The protein below binds the small molecule below.
Small molecule (SMILES): NC(=O)CC[C@H](N)C(=O)O

Sequence of chain 1.A:
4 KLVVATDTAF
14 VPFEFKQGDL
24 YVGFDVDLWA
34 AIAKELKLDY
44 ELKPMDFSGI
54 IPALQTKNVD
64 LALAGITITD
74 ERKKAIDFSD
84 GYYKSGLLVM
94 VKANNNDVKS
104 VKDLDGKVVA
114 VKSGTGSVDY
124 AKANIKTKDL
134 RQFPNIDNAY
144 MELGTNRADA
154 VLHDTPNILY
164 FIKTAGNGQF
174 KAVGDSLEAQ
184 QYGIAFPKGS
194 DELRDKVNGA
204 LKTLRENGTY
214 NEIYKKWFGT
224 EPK

Binding-site contacts:
Ligand atom OE1 contacts residue PHE13 of chain 1.A at 3.3 Å.
Ligand atom C contacts residue GLY119 of chain 1.A at 3.9 Å.
Ligand atom N contacts residue ASP157 of chain 1.A at 2.8 Å (salt-bridge).
Ligand atom CD contacts residue ASP10 of chain 1.A at 4.0 Å.
Ligand atom OE1 contacts residue HIS156 of chain 1.A at 2.8 Å (h-bond).
Ligand atom N contacts residue GLY68 of chain 1.A at 2.8 Å (h-bond).
Ligand atom CD contacts residue HIS156 of chain 1.A at 3.6 Å.
Ligand atom CG contacts residue ASP157 of chain 1.A at 3.7 Å.
Ligand atom O contacts residue GLY119 of chain 1.A at 2.9 Å (h-bond).
Ligand atom CB contacts residue GLY68 of chain 1.A at 3.6 Å.
Ligand atom CD contacts residue PHE50 of chain 1.A at 4.1 Å (hydrophobic).
Ligand atom NE2 contacts residue LYS115 of chain 1.A at 3.6 Å.
Ligand atom OE1 contacts residue THR118 of chain 1.A at 4.2 Å.
Ligand atom CG contacts residue HIS156 of chain 1.A at 3.6 Å.
Ligand atom CD contacts residue LYS115 of chain 1.A at 3.5 Å.
Ligand atom N contacts residue THR70 of chain 1.A at 3.0 Å (h-bond).
Ligand atom CB contacts residue PHE50 of chain 1.A at 3.6 Å (hydrophobic).
Ligand atom NE2 contacts residue ALA67 of chain 1.A at 3.1 Å (h-bond).
Ligand atom O contacts residue THR118 of chain 1.A at 3.2 Å.
Ligand atom OE1 contacts residue LYS115 of chain 1.A at 2.7 Å (salt-bridge).
Ligand atom CG contacts residue GLY68 of chain 1.A at 4.0 Å.
Ligand atom NE2 contacts residue PHE13 of chain 1.A at 3.5 Å.
Ligand atom C contacts residue ARG75 of chain 1.A at 3.6 Å.
Ligand atom CA contacts residue ASP157 of chain 1.A at 3.7 Å.
Ligand atom N contacts residue GLN183 of chain 1.A at 4.1 Å.
Ligand atom C contacts residue PHE50 of chain 1.A at 3.6 Å (hydrophobic).
Ligand atom O contacts residue ARG75 of chain 1.A at 2.9 Å (salt-bridge).
Ligand atom CB contacts residue ALA67 of chain 1.A at 4.0 Å (hydrophobic).
Ligand atom CD contacts residue PHE13 of chain 1.A at 3.5 Å (hydrophobic).
Ligand atom N contacts residue TYR185 of chain 1.A at 3.6 Å.
Ligand atom OE1 contacts residue ASP10 of chain 1.A at 4.1 Å.
Ligand atom CD contacts residue ALA67 of chain 1.A at 4.1 Å (hydrophobic).
Ligand atom CG contacts residue ALA67 of chain 1.A at 4.2 Å (hydrophobic).
Ligand atom CA contacts residue THR70 of chain 1.A at 3.8 Å.
Ligand atom NE2 contacts residue PHE50 of chain 1.A at 3.4 Å.
Ligand atom NE2 contacts residue ASP10 of chain 1.A at 3.1 Å (salt-bridge).
Ligand atom CA contacts residue GLY68 of chain 1.A at 3.7 Å.
Ligand atom O contacts residue PHE50 of chain 1.A at 3.6 Å.
Ligand atom C contacts residue THR70 of chain 1.A at 3.6 Å.
Ligand atom CG contacts residue PHE13 of chain 1.A at 3.8 Å (hydrophobic).